Sequence of chain 1.A:
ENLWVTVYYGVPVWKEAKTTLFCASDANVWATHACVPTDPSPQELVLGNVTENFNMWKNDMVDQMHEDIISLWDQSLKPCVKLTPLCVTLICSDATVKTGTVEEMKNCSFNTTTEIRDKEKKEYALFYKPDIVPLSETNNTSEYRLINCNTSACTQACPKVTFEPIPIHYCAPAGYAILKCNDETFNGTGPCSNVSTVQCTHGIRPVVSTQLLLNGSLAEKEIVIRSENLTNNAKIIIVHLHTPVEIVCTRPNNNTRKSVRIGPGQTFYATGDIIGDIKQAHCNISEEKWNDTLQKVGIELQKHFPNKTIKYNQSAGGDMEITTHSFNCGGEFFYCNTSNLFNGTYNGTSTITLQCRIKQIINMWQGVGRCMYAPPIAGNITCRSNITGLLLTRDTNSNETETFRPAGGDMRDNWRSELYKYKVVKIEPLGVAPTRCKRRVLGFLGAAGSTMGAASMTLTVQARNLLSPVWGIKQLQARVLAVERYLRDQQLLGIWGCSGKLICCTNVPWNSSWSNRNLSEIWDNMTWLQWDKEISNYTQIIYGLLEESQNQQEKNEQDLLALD

A protein and the small-molecule ligand that binds it are described below.
Small molecule (SMILES): CC(=O)N[C@H]1[C@H](O[C@H]2[C@H](O)[C@@H](NC(C)=O)CO[C@@H]2CO)O[C@H](CO)[C@@H](O)[C@@H]1O

Binding-site contacts:
Ligand atom C1 contacts residue TYR157 of chain 1.A at 3.9 Å (hydrophobic).
Ligand atom O5 contacts residue ASN140 of chain 1.A at 2.3 Å (h-bond).
Ligand atom O7 contacts residue LEU159 of chain 1.A at 4.2 Å.
Ligand atom C3 contacts residue ASN140 of chain 1.A at 3.8 Å.
Ligand atom O7 contacts residue THR129 of chain 1.A at 3.1 Å (h-bond).
Ligand atom O7 contacts residue ALA128 of chain 1.A at 3.6 Å.
Ligand atom C2 contacts residue TYR157 of chain 1.A at 4.5 Å (hydrophobic).
Ligand atom C7 contacts residue LEU159 of chain 1.A at 4.0 Å (hydrophobic).
Ligand atom C7 contacts residue THR129 of chain 1.A at 3.6 Å.
Ligand atom C8 contacts residue VAL130 of chain 1.A at 4.4 Å (hydrophobic).
Ligand atom N2 contacts residue LEU159 of chain 1.A at 4.3 Å.
Ligand atom O7 contacts residue ASP127 of chain 1.A at 4.4 Å.
Ligand atom C5 contacts residue TYR157 of chain 1.A at 4.0 Å (hydrophobic).
Ligand atom N2 contacts residue THR129 of chain 1.A at 4.5 Å.
Ligand atom C1 contacts residue ASN140 of chain 1.A at 1.4 Å.
Ligand atom C1 contacts residue LEU159 of chain 1.A at 4.4 Å (hydrophobic).
Ligand atom C3 contacts residue TYR157 of chain 1.A at 4.1 Å (hydrophobic).
Ligand atom C5 contacts residue ASN140 of chain 1.A at 3.7 Å.
Ligand atom O7 contacts residue ASN140 of chain 1.A at 2.9 Å (h-bond).
Ligand atom C2 contacts residue ASN140 of chain 1.A at 2.5 Å.
Ligand atom N2 contacts residue ASN140 of chain 1.A at 3.1 Å (h-bond).
Ligand atom O4 contacts residue TYR157 of chain 1.A at 4.1 Å.
Ligand atom C7 contacts residue ASN140 of chain 1.A at 3.3 Å.
Ligand atom C8 contacts residue ASP306 of chain 1.A at 3.7 Å.
Ligand atom C7 contacts residue TYR157 of chain 1.A at 4.0 Å (hydrophobic).
Ligand atom C8 contacts residue TYR157 of chain 1.A at 4.1 Å (hydrophobic).
Ligand atom C8 contacts residue THR129 of chain 1.A at 3.5 Å.
Ligand atom O7 contacts residue TYR157 of chain 1.A at 3.7 Å.
Ligand atom C8 contacts residue LEU159 of chain 1.A at 4.0 Å (hydrophobic).
Ligand atom O5 contacts residue TYR157 of chain 1.A at 4.2 Å.
Ligand atom C6 contacts residue TYR157 of chain 1.A at 4.4 Å (hydrophobic).
Ligand atom C4 contacts residue ASN140 of chain 1.A at 4.2 Å.
Ligand atom C4 contacts residue TYR157 of chain 1.A at 4.5 Å (hydrophobic).